Binding-site contacts:
Ligand atom C7 contacts residue ASN594 of chain 1.A at 3.3 Å.
Ligand atom N2 contacts residue ASN594 of chain 1.A at 2.9 Å (h-bond).
Ligand atom C8 contacts residue ASN594 of chain 1.A at 4.3 Å.
Ligand atom C1 contacts residue ASN594 of chain 1.A at 1.4 Å.
Ligand atom C2 contacts residue ASN594 of chain 1.A at 2.6 Å.
Ligand atom O7 contacts residue ASN594 of chain 1.A at 3.5 Å (h-bond).
Ligand atom C5 contacts residue ASN594 of chain 1.A at 3.7 Å.
Ligand atom O5 contacts residue ASN594 of chain 1.A at 2.5 Å (h-bond).
Ligand atom C4 contacts residue ASN594 of chain 1.A at 4.3 Å.
Ligand atom C3 contacts residue ASN594 of chain 1.A at 3.8 Å.

Sequence of chain 1.A:
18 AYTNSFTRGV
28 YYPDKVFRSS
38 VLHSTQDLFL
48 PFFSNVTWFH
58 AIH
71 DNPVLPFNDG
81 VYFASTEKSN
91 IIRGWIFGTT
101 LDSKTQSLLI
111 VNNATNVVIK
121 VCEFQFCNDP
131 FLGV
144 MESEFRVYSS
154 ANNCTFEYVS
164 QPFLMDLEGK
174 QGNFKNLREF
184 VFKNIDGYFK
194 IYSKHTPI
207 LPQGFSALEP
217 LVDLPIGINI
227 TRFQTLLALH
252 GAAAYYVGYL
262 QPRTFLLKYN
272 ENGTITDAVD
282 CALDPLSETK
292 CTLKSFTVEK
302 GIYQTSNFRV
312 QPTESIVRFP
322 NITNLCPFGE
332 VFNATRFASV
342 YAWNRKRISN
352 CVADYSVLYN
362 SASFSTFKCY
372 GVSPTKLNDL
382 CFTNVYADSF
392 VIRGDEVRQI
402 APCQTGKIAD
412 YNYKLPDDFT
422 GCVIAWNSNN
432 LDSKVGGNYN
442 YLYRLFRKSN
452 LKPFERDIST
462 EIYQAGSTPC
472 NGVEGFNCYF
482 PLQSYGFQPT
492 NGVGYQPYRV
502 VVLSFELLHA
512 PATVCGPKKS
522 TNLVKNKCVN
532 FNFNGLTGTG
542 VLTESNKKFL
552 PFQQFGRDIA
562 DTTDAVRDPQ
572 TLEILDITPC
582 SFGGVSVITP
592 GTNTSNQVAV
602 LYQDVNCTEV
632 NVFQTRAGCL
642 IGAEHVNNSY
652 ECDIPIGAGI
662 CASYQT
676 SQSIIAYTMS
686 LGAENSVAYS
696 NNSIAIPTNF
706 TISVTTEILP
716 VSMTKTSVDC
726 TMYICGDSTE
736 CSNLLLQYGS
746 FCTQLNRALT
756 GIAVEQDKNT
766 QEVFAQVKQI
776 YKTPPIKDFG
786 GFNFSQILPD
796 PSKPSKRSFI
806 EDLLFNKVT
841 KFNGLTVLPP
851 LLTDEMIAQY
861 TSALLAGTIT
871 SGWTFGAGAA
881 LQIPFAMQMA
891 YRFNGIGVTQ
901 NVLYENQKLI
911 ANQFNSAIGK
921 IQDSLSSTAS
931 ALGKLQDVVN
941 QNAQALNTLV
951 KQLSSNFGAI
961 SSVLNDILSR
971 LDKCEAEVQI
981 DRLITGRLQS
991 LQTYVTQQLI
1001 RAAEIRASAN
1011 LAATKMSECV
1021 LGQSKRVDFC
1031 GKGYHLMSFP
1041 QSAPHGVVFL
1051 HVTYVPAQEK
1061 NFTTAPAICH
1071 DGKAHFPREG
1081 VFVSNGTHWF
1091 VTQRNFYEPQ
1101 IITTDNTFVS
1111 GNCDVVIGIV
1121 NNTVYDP

The protein below binds the small molecule below.
Small molecule (SMILES): CC(=O)N[C@@H]1[C@@H](O)[C@H](O)[C@@H](CO)O[C@H]1O